Sequence of chain 1.G:
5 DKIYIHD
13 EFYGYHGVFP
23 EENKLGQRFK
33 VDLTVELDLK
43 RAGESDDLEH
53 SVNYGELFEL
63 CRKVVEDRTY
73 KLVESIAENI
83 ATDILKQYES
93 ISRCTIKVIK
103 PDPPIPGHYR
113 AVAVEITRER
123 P

Sequence of chain 1.F:
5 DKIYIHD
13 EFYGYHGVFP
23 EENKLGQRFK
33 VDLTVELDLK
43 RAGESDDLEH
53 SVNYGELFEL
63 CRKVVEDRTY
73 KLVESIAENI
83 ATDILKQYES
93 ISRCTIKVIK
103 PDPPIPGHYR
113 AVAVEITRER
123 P

Binding-site contacts:
Ligand atom N4 contacts residue LEU74 of chain 1.F at 4.3 Å.
Ligand atom N4 contacts residue VAL20 of chain 1.F at 3.7 Å.
Ligand atom N8 contacts residue GLU76 of chain 1.F at 2.8 Å (salt-bridge).
Ligand atom N11 contacts residue VAL54 of chain 1.G at 3.8 Å.
Ligand atom N8 contacts residue LEU50 of chain 1.G at 4.3 Å.
Ligand atom N10 contacts residue VAL54 of chain 1.G at 2.6 Å (h-bond).
Ligand atom N2 contacts residue TYR56 of chain 1.G at 3.5 Å.
Ligand atom N8 contacts residue TYR56 of chain 1.G at 3.8 Å.
Ligand atom C3 contacts residue TYR56 of chain 1.G at 3.5 Å (hydrophobic).
Ligand atom O7 contacts residue GLU76 of chain 1.F at 3.1 Å (salt-bridge).
Ligand atom C9 contacts residue LEU50 of chain 1.G at 3.7 Å (hydrophobic).
Ligand atom N11 contacts residue TYR56 of chain 1.G at 3.3 Å (h-bond).
Ligand atom N10 contacts residue TYR56 of chain 1.G at 3.8 Å.
Ligand atom C6 contacts residue TYR56 of chain 1.G at 3.7 Å (hydrophobic).
Ligand atom C9 contacts residue VAL54 of chain 1.G at 3.6 Å (hydrophobic).
Ligand atom C1 contacts residue GLY57 of chain 1.G at 4.2 Å.
Ligand atom C1 contacts residue ASN55 of chain 1.G at 3.1 Å.
Ligand atom C5 contacts residue LEU74 of chain 1.F at 4.0 Å (hydrophobic).
Ligand atom N10 contacts residue LEU50 of chain 1.G at 4.1 Å.
Ligand atom C3 contacts residue VAL20 of chain 1.F at 3.9 Å (hydrophobic).
Ligand atom O7 contacts residue VAL75 of chain 1.F at 3.0 Å (h-bond).
Ligand atom O7 contacts residue LYS73 of chain 1.F at 3.9 Å.
Ligand atom N11 contacts residue LEU50 of chain 1.G at 3.5 Å.
Ligand atom N11 contacts residue ASN55 of chain 1.G at 3.9 Å.
Ligand atom C1 contacts residue TYR56 of chain 1.G at 3.8 Å (hydrophobic).
Ligand atom N10 contacts residue ILE7 of chain 1.G at 3.6 Å.
Ligand atom C6 contacts residue VAL75 of chain 1.F at 4.2 Å (hydrophobic).
Ligand atom N10 contacts residue GLU76 of chain 1.F at 3.3 Å (salt-bridge).
Ligand atom N4 contacts residue LYS102 of chain 1.F at 4.1 Å.
Ligand atom C12 contacts residue LEU50 of chain 1.G at 3.8 Å (hydrophobic).
Ligand atom O7 contacts residue LEU74 of chain 1.F at 3.2 Å.
Ligand atom N10 contacts residue SER53 of chain 1.G at 3.6 Å (h-bond).
Ligand atom N8 contacts residue LEU74 of chain 1.F at 4.0 Å.
Ligand atom C5 contacts residue TYR56 of chain 1.G at 3.3 Å (hydrophobic).
Ligand atom C6 contacts residue LEU74 of chain 1.F at 3.5 Å (hydrophobic).
Ligand atom C6 contacts residue GLU76 of chain 1.F at 3.4 Å.
Ligand atom C12 contacts residue TYR56 of chain 1.G at 3.3 Å (hydrophobic).
Ligand atom C9 contacts residue TYR56 of chain 1.G at 3.5 Å (hydrophobic).
Ligand atom C9 contacts residue GLU76 of chain 1.F at 3.9 Å.
Ligand atom N4 contacts residue TYR56 of chain 1.G at 3.6 Å (h-bond).

A protein and the small-molecule ligand that binds it are described below.
Small molecule (SMILES): Cn1cnc2c(O)nc(N)nc21